Binding-site contacts:
Ligand atom C7 contacts residue TYR694 of chain 1.B at 4.5 Å (hydrophobic).
Ligand atom N2 contacts residue ASN666 of chain 1.B at 2.9 Å (h-bond).
Ligand atom C3 contacts residue ASN666 of chain 1.B at 3.8 Å.
Ligand atom N2 contacts residue TYR694 of chain 1.B at 4.4 Å.
Ligand atom C1 contacts residue ASN666 of chain 1.B at 1.4 Å.
Ligand atom C7 contacts residue ASN666 of chain 1.B at 3.6 Å.
Ligand atom O7 contacts residue ASN666 of chain 1.B at 3.7 Å.
Ligand atom O5 contacts residue ASN666 of chain 1.B at 2.4 Å (h-bond).
Ligand atom C5 contacts residue THR663 of chain 1.B at 4.4 Å.
Ligand atom C8 contacts residue TYR694 of chain 1.B at 3.4 Å (hydrophobic).
Ligand atom C5 contacts residue ASN666 of chain 1.B at 3.7 Å.
Ligand atom O7 contacts residue LEU667 of chain 1.B at 4.5 Å.
Ligand atom C8 contacts residue LEU693 of chain 1.B at 3.9 Å (hydrophobic).
Ligand atom C6 contacts residue THR663 of chain 1.B at 3.8 Å.
Ligand atom C2 contacts residue ASN666 of chain 1.B at 2.5 Å.
Ligand atom C4 contacts residue ASN666 of chain 1.B at 4.2 Å.

Sequence of chain 1.B:
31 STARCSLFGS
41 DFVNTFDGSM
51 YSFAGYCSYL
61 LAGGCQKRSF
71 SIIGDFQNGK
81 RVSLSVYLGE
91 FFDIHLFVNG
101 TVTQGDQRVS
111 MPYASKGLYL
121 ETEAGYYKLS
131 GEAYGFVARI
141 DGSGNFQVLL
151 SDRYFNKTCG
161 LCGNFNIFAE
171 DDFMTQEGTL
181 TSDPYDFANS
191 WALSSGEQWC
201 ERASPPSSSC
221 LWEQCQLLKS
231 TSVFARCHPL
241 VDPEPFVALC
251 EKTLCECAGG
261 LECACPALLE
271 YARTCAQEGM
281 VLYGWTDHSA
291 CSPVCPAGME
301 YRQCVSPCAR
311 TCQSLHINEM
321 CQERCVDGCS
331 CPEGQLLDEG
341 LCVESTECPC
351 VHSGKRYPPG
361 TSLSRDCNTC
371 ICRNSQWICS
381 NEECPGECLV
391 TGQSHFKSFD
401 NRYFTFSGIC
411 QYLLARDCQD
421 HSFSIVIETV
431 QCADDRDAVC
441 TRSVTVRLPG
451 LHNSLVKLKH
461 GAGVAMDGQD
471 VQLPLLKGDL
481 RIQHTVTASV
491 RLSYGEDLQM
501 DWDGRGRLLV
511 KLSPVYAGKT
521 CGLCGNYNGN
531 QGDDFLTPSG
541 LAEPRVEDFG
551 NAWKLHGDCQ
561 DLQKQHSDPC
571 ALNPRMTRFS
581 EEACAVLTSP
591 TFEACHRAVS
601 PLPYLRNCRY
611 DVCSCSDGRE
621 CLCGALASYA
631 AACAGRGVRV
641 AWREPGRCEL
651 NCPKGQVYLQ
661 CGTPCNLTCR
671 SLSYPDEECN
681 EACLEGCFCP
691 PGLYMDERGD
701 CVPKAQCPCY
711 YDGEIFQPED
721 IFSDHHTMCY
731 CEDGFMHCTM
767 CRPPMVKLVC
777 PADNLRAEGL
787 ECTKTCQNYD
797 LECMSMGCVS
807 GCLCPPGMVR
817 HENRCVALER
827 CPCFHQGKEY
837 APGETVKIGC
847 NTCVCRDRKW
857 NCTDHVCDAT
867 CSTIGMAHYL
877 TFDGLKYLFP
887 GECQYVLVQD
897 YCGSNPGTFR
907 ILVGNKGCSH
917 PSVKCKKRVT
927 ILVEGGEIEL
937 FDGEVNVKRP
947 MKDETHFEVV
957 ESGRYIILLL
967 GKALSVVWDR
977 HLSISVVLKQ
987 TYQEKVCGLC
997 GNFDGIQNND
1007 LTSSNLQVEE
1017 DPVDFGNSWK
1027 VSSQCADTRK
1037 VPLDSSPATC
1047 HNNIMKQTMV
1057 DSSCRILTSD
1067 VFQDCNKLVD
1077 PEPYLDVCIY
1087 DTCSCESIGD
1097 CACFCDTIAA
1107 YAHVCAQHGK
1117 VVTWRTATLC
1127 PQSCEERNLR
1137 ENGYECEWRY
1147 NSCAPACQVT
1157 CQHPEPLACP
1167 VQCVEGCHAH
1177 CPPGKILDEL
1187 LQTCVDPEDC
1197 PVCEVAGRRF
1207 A

This small molecule binds to this protein.
Small molecule (SMILES): CC(=O)N[C@@H]1[C@@H](O)[C@H](O)[C@@H](CO)O[C@H]1O